Sequence of chain 2.F:
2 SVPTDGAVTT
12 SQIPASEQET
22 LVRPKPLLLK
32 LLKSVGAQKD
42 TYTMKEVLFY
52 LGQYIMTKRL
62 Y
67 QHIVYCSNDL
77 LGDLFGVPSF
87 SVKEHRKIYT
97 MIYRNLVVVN

A protein and the small-molecule ligand that binds it are described below.
Small molecule (SMILES): CC[C@@H](CO)N1C(=O)[C@@H](CC(=O)O)C[C@H](c2cccc(Cl)c2)[C@H]1c1ccc(Cl)cc1

Binding-site contacts:
Ligand atom C19 contacts residue THR10 of chain 1.D at 3.9 Å.
Ligand atom CL2 contacts residue HIS91 of chain 1.D at 3.4 Å.
Ligand atom C10 contacts residue MET57 of chain 1.D at 3.3 Å (hydrophobic).
Ligand atom C1 contacts residue ILE56 of chain 1.D at 3.7 Å (hydrophobic).
Ligand atom C3 contacts residue VAL88 of chain 1.D at 3.9 Å (hydrophobic).
Ligand atom C4 contacts residue GLY53 of chain 1.D at 3.6 Å.
Ligand atom C9 contacts residue GLY53 of chain 1.D at 3.9 Å.
Ligand atom C9 contacts residue GLN54 of chain 2.F at 3.6 Å.
Ligand atom C20 contacts residue LEU49 of chain 1.D at 3.9 Å (hydrophobic).
Ligand atom O2 contacts residue HIS91 of chain 1.D at 2.9 Å (h-bond).
Ligand atom CL1 contacts residue ILE56 of chain 1.D at 3.6 Å.
Ligand atom O2 contacts residue VAL88 of chain 1.D at 3.3 Å (h-bond).
Ligand atom C14 contacts residue LYS89 of chain 1.D at 3.5 Å.
Ligand atom C21 contacts residue HIS91 of chain 1.D at 3.7 Å.
Ligand atom C20 contacts residue THR11 of chain 1.D at 3.5 Å.
Ligand atom C2 contacts residue ILE94 of chain 1.D at 3.8 Å (hydrophobic).
Ligand atom C19 contacts residue THR11 of chain 1.D at 3.9 Å.
Ligand atom C17 contacts residue HIS91 of chain 1.D at 3.9 Å.
Ligand atom CL2 contacts residue ILE94 of chain 1.D at 4.0 Å.
Ligand atom C21 contacts residue LEU49 of chain 1.D at 3.7 Å (hydrophobic).
Ligand atom O2 contacts residue LYS89 of chain 1.D at 3.4 Å.
Ligand atom CL1 contacts residue ILE94 of chain 1.D at 3.8 Å.
Ligand atom C23 contacts residue VAL88 of chain 1.D at 3.8 Å (hydrophobic).
Ligand atom C19 contacts residue VAL9 of chain 1.D at 3.7 Å (hydrophobic).
Ligand atom CL2 contacts residue TYR95 of chain 1.D at 3.7 Å.
Ligand atom C23 contacts residue MET57 of chain 1.D at 3.5 Å (hydrophobic).
Ligand atom CL2 contacts residue LEU49 of chain 1.D at 3.5 Å.
Ligand atom C13 contacts residue VAL88 of chain 1.D at 3.7 Å (hydrophobic).
Ligand atom C18 contacts residue VAL9 of chain 1.D at 3.8 Å (hydrophobic).
Ligand atom CL1 contacts residue LEU52 of chain 1.D at 3.9 Å.
Ligand atom C5 contacts residue GLY53 of chain 1.D at 3.9 Å.
Ligand atom C14 contacts residue HIS91 of chain 1.D at 3.9 Å.
Ligand atom C23 contacts residue ILE56 of chain 1.D at 3.6 Å (hydrophobic).
Ligand atom C5 contacts residue LEU49 of chain 1.D at 3.4 Å (hydrophobic).
Ligand atom C2 contacts residue ILE56 of chain 1.D at 3.7 Å (hydrophobic).
Ligand atom C4 contacts residue LEU49 of chain 1.D at 3.3 Å (hydrophobic).
Ligand atom C14 contacts residue VAL88 of chain 1.D at 3.8 Å (hydrophobic).
Ligand atom C22 contacts residue HIS91 of chain 1.D at 3.6 Å.
Ligand atom O4 contacts residue GLY53 of chain 1.D at 4.0 Å.
Ligand atom O3 contacts residue LYS89 of chain 1.D at 2.7 Å (salt-bridge).

Sequence of chain 1.D:
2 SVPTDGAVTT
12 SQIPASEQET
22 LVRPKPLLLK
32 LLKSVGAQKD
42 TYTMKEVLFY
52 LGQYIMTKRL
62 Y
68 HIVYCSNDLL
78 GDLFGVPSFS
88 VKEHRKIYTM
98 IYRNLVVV